This protein binds this small molecule.
Small molecule (SMILES): OC[C@H]1O[C@H](O[C@H]2[C@@H](O)[C@@H](CO)O[C@@H](O[C@H]3[C@H](O)[C@@H](O)[C@H](O)O[C@@H]3CO)[C@@H]2O)[C@H](O)[C@@H](O)[C@H]1O

Sequence of chain 1.X:
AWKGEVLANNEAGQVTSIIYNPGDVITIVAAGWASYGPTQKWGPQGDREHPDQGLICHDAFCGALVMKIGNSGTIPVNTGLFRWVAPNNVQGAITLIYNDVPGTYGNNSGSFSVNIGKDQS

Binding-site contacts:
Ligand atom O5 contacts residue TYR36 of chain 1.X at 3.4 Å.
Ligand atom C5 contacts residue GLN53 of chain 1.X at 3.6 Å.
Ligand atom C4 contacts residue CA1 of chain 1.NC at 3.4 Å.
Ligand atom C2 contacts residue GLN53 of chain 1.X at 3.6 Å.
Ligand atom O3 contacts residue TYR36 of chain 1.X at 3.3 Å (h-bond).
Ligand atom C4 contacts residue ASP100 of chain 1.X at 3.5 Å.
Ligand atom C3 contacts residue ASN107 of chain 1.X at 3.9 Å.
Ligand atom O4 contacts residue CA1 of chain 1.NC at 2.5 Å.
Ligand atom O3 contacts residue CA1 of chain 1.NC at 2.5 Å.
Ligand atom C6 contacts residue VAL101 of chain 1.X at 3.8 Å (hydrophobic).
Ligand atom O5 contacts residue HIS50 of chain 1.X at 3.3 Å (h-bond).
Ligand atom O2 contacts residue HIS50 of chain 1.X at 3.0 Å.
Ligand atom C2 contacts residue CA1 of chain 1.NC at 4.0 Å.
Ligand atom O2 contacts residue GLN53 of chain 1.X at 2.9 Å (h-bond).
Ligand atom O2 contacts residue ASN107 of chain 1.X at 3.1 Å (h-bond).
Ligand atom C4 contacts residue THR104 of chain 1.X at 3.3 Å.
Ligand atom C1 contacts residue TYR36 of chain 1.X at 3.9 Å (hydrophobic).
Ligand atom C6 contacts residue HIS50 of chain 1.X at 4.0 Å.
Ligand atom O6 contacts residue PRO51 of chain 1.X at 3.6 Å.
Ligand atom C6 contacts residue HIS50 of chain 1.X at 3.7 Å.
Ligand atom C3 contacts residue CA1 of chain 1.NC at 3.4 Å.
Ligand atom O4 contacts residue TYR36 of chain 1.X at 3.1 Å (h-bond).
Ligand atom O4 contacts residue THR104 of chain 1.X at 3.3 Å (h-bond).
Ligand atom C2 contacts residue ASN107 of chain 1.X at 3.8 Å.
Ligand atom C3 contacts residue TYR36 of chain 1.X at 3.7 Å (hydrophobic).
Ligand atom O6 contacts residue GLN53 of chain 1.X at 2.7 Å (h-bond).
Ligand atom C4 contacts residue GLN53 of chain 1.X at 3.9 Å.
Ligand atom O6 contacts residue HIS50 of chain 1.X at 2.8 Å (h-bond).
Ligand atom C4 contacts residue TYR36 of chain 1.X at 4.0 Å (hydrophobic).
Ligand atom C6 contacts residue ASP100 of chain 1.X at 3.5 Å.
Ligand atom C6 contacts residue GLN53 of chain 1.X at 3.7 Å.
Ligand atom O3 contacts residue ASN107 of chain 1.X at 2.8 Å (h-bond).
Ligand atom O4 contacts residue GLN53 of chain 1.X at 3.3 Å (h-bond).
Ligand atom C6 contacts residue CYS62 of chain 1.X at 4.1 Å (hydrophobic).
Ligand atom O2 contacts residue TYR36 of chain 1.X at 4.0 Å.
Ligand atom C2 contacts residue TYR36 of chain 1.X at 3.4 Å (hydrophobic).
Ligand atom C5 contacts residue HIS50 of chain 1.X at 4.0 Å.
Ligand atom O4 contacts residue ASP100 of chain 1.X at 2.6 Å (salt-bridge).
Ligand atom C5 contacts residue GLN53 of chain 1.X at 4.0 Å.
Ligand atom O3 contacts residue THR104 of chain 1.X at 3.3 Å (h-bond).